Sequence of chain 1.A:
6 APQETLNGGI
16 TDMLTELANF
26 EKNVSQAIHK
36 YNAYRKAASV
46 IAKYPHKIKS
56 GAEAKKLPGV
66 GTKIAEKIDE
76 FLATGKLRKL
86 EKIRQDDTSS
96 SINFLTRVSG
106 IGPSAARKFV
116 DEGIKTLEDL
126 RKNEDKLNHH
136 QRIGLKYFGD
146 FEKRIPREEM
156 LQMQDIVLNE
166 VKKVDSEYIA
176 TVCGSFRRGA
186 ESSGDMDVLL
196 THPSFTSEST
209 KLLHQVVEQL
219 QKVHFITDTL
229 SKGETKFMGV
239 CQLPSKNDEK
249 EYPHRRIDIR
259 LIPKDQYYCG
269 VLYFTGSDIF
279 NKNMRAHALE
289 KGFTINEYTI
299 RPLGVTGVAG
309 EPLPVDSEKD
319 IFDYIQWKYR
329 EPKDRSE

This protein binds this small molecule.
Small molecule (SMILES): Cc1cn([C@H]2C[C@H](O[P](=O)(O)OC[C@H]3O[C@@H](n4ccc(N)nc4=O)C[C@@H]3O[P](=O)(O)OC[C@H]3O[C@@H](n4cnc5c(=O)nc(N)[nH]c54)C[C@@H]3O[P](=O)(O)OC[C@H]3O[C@@H](n4cnc5c(=O)nc(N)[nH]c54)C[C@@H]3O)[C@@H](CO[P](=O)(O)O[C@H]3C[C@H](n4cnc5c(=O)nc(N)[nH]c54)O[C@@H]3COP(=O)(O)O)O2)c(=O)[nH]c1=O

Binding-site contacts:
Ligand atom OP1 contacts residue PRO63 of chain 1.A at 3.8 Å.
Ligand atom O3' contacts residue LYS68 of chain 1.A at 3.9 Å.
Ligand atom P contacts residue GLY64 of chain 1.A at 3.9 Å.
Ligand atom C5' contacts residue GLY64 of chain 1.A at 3.3 Å.
Ligand atom N7 contacts residue LYS35 of chain 1.A at 3.8 Å.
Ligand atom OP3 contacts residue LYS35 of chain 1.A at 2.9 Å (salt-bridge).
Ligand atom O4' contacts residue ALA38 of chain 1.A at 3.6 Å.
Ligand atom OP1 contacts residue VAL65 of chain 1.A at 3.6 Å.
Ligand atom OP1 contacts residue GLY66 of chain 1.A at 2.9 Å (h-bond).
Ligand atom O5' contacts residue LYS35 of chain 1.A at 3.8 Å.
Ligand atom OP2 contacts residue LYS68 of chain 1.A at 3.1 Å (salt-bridge).
Ligand atom OP1 contacts residue NA1 of chain 1.F at 2.7 Å (h-bond).
Ligand atom OP2 contacts residue LYS72 of chain 1.A at 3.8 Å.
Ligand atom P contacts residue LYS35 of chain 1.A at 3.9 Å.
Ligand atom O3' contacts residue VAL65 of chain 1.A at 3.9 Å.
Ligand atom P contacts residue ILE69 of chain 1.A at 3.8 Å.
Ligand atom OP1 contacts residue LYS68 of chain 1.A at 3.6 Å (salt-bridge).
Ligand atom OP2 contacts residue THR67 of chain 1.A at 3.7 Å.
Ligand atom OP1 contacts residue GLY64 of chain 1.A at 2.9 Å (h-bond).
Ligand atom OP1 contacts residue ILE69 of chain 1.A at 2.8 Å (h-bond).
Ligand atom O5' contacts residue GLY66 of chain 1.A at 3.4 Å.
Ligand atom N1 contacts residue HIS34 of chain 1.A at 3.9 Å.
Ligand atom C8 contacts residue LYS35 of chain 1.A at 3.8 Å.
Ligand atom P contacts residue LYS68 of chain 1.A at 3.3 Å.
Ligand atom P contacts residue NA1 of chain 1.F at 3.7 Å.
Ligand atom P contacts residue GLY66 of chain 1.A at 3.6 Å.
Ligand atom OP2 contacts residue NA1 of chain 1.F at 3.9 Å.
Ligand atom C4' contacts residue GLY64 of chain 1.A at 3.3 Å.
Ligand atom OP1 contacts residue LYS68 of chain 1.A at 2.7 Å (salt-bridge).
Ligand atom OP1 contacts residue LEU62 of chain 1.A at 3.9 Å.
Ligand atom C3' contacts residue LYS68 of chain 1.A at 3.8 Å.
Ligand atom N3 contacts residue ALA38 of chain 1.A at 3.6 Å.
Ligand atom O3' contacts residue ILE69 of chain 1.A at 3.6 Å.
Ligand atom O3' contacts residue GLY64 of chain 1.A at 3.4 Å.
Ligand atom OP2 contacts residue LYS68 of chain 1.A at 2.8 Å (salt-bridge).
Ligand atom P contacts residue LYS68 of chain 1.A at 3.8 Å.
Ligand atom C5' contacts residue TYR39 of chain 1.A at 3.5 Å (hydrophobic).
Ligand atom C3' contacts residue GLY66 of chain 1.A at 3.8 Å.
Ligand atom C5' contacts residue GLY66 of chain 1.A at 3.5 Å.
Ligand atom OP1 contacts residue THR67 of chain 1.A at 3.7 Å.